The protein below binds the small molecule below.
Small molecule (SMILES): NC1=N[C@@]2(c3ccc(F)cc3F)CO[C@@H](c3cn[nH]c3)C[C@H]2CS1

Binding-site contacts:
Ligand atom C12 contacts residue ASP279 of chain 1.C at 3.7 Å.
Ligand atom C2 contacts residue GLU194 of chain 1.C at 3.5 Å.
Ligand atom N4 contacts residue PHE98 of chain 1.C at 3.8 Å.
Ligand atom O1 contacts residue PHE461 of chain 1.C at 3.3 Å.
Ligand atom C8 contacts residue LEU191 of chain 1.C at 3.6 Å (hydrophobic).
Ligand atom F1 contacts residue GLY190 of chain 1.C at 3.0 Å.
Ligand atom S1 contacts residue ASP279 of chain 1.C at 3.7 Å.
Ligand atom C12 contacts residue SER282 of chain 1.C at 3.2 Å.
Ligand atom F2 contacts residue SER282 of chain 1.C at 3.3 Å.
Ligand atom C5 contacts residue SER282 of chain 1.C at 3.8 Å.
Ligand atom C16 contacts residue ALA283 of chain 1.C at 3.5 Å (hydrophobic).
Ligand atom C8 contacts residue PHE461 of chain 1.C at 3.5 Å (hydrophobic).
Ligand atom F1 contacts residue ALA187 of chain 1.C at 3.5 Å.
Ligand atom N4 contacts residue HEM1 of chain 1.S at 2.0 Å.
Ligand atom C16 contacts residue THR287 of chain 1.C at 3.6 Å.
Ligand atom C10 contacts residue PHE98 of chain 1.C at 3.4 Å (hydrophobic).
Ligand atom C14 contacts residue THR287 of chain 1.C at 3.5 Å.
Ligand atom F2 contacts residue VAL286 of chain 1.C at 3.3 Å.
Ligand atom N2 contacts residue PHE98 of chain 1.C at 3.5 Å.
Ligand atom C6 contacts residue LEU191 of chain 1.C at 3.6 Å (hydrophobic).
Ligand atom S1 contacts residue PHE98 of chain 1.C at 3.7 Å.
Ligand atom N1 contacts residue GLU194 of chain 1.C at 3.2 Å (salt-bridge).
Ligand atom C6 contacts residue GLY190 of chain 1.C at 3.7 Å.
Ligand atom C10 contacts residue ALA283 of chain 1.C at 3.5 Å (hydrophobic).
Ligand atom F1 contacts residue GLN222 of chain 1.C at 3.7 Å.
Ligand atom C4 contacts residue SER282 of chain 1.C at 3.7 Å.
Ligand atom C16 contacts residue PHE98 of chain 1.C at 3.4 Å (hydrophobic).
Ligand atom C11 contacts residue SER282 of chain 1.C at 3.7 Å.
Ligand atom S1 contacts residue GOL1 of chain 1.X at 3.5 Å (h-bond).
Ligand atom C16 contacts residue HEM1 of chain 1.S at 3.0 Å.
Ligand atom C15 contacts residue THR287 of chain 1.C at 3.6 Å.
Ligand atom N3 contacts residue HEM1 of chain 1.S at 2.9 Å (h-bond).
Ligand atom C13 contacts residue GLU194 of chain 1.C at 3.5 Å.
Ligand atom C14 contacts residue PHE98 of chain 1.C at 3.5 Å (hydrophobic).
Ligand atom C5 contacts residue ALA187 of chain 1.C at 3.6 Å (hydrophobic).
Ligand atom N3 contacts residue THR287 of chain 1.C at 3.8 Å.
Ligand atom N4 contacts residue THR287 of chain 1.C at 3.8 Å.
Ligand atom C1 contacts residue GLU194 of chain 1.C at 3.7 Å.
Ligand atom F1 contacts residue LEU191 of chain 1.C at 3.2 Å.
Ligand atom N2 contacts residue GLU194 of chain 1.C at 3.0 Å (salt-bridge).

Sequence of chain 1.C:
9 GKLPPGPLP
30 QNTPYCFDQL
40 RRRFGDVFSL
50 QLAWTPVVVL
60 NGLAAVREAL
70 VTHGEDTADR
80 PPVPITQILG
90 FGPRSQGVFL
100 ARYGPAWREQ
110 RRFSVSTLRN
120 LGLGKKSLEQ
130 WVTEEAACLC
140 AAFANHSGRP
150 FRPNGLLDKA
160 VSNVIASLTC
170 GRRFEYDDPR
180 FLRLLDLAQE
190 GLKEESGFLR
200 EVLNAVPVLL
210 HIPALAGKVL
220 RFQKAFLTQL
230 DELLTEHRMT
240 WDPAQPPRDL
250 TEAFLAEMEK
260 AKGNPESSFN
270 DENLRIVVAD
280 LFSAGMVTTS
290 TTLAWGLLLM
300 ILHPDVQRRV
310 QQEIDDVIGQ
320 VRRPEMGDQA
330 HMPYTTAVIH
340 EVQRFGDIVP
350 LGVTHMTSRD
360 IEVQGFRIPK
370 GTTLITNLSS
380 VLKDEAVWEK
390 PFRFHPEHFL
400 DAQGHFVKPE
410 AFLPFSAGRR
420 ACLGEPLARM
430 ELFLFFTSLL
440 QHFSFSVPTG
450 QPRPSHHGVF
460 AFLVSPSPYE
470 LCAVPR